Sequence of chain 2.A:
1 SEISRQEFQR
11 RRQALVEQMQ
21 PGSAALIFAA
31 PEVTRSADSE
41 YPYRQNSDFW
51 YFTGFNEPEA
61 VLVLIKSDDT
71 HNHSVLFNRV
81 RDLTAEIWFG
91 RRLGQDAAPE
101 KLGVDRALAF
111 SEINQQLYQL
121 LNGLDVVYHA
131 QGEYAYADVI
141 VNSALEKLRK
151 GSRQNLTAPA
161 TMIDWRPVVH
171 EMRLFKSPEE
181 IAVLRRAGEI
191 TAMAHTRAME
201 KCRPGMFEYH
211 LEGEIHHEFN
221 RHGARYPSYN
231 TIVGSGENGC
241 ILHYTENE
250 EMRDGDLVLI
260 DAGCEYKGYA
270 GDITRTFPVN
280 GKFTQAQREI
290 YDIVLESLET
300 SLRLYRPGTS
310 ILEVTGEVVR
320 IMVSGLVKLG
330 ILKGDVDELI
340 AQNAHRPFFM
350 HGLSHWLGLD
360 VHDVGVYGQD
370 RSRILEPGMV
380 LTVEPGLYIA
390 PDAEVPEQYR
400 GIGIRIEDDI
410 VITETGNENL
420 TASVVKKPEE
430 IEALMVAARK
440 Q

Binding-site contacts:
Ligand atom O contacts residue GLY351 of chain 1.A at 3.6 Å (h-bond).
Ligand atom CB contacts residue HIS354 of chain 1.A at 4.0 Å.
Ligand atom CG contacts residue ARG370 of chain 1.A at 4.2 Å.
Ligand atom O contacts residue TRP88 of chain 1.B at 3.6 Å.
Ligand atom C contacts residue HIS243 of chain 1.A at 4.2 Å.
Ligand atom O contacts residue TRP88 of chain 1.B at 3.8 Å.
Ligand atom CD2 contacts residue ARG370 of chain 1.A at 3.7 Å.
Ligand atom CB contacts residue GLU383 of chain 1.A at 4.0 Å.
Ligand atom CA contacts residue GLU383 of chain 1.A at 3.7 Å.
Ligand atom C contacts residue ARG370 of chain 1.A at 3.5 Å.
Ligand atom OXT contacts residue ARG370 of chain 1.A at 3.1 Å (salt-bridge).
Ligand atom CD2 contacts residue HIS354 of chain 1.A at 3.7 Å.
Ligand atom CD1 contacts residue HIS361 of chain 1.A at 3.6 Å.
Ligand atom CG contacts residue HIS350 of chain 1.A at 4.1 Å.
Ligand atom CB contacts residue HIS350 of chain 1.A at 3.6 Å.
Ligand atom O contacts residue ARG370 of chain 1.A at 3.5 Å (salt-bridge).
Ligand atom OXT contacts residue GLY351 of chain 1.A at 3.0 Å (h-bond).
Ligand atom CD contacts residue ASP260 of chain 1.A at 3.9 Å.
Ligand atom O contacts residue ARG153 of chain 2.A at 3.6 Å.
Ligand atom O contacts residue HIS361 of chain 1.A at 3.6 Å.
Ligand atom N contacts residue GLU383 of chain 1.A at 4.0 Å.
Ligand atom CD contacts residue HIS243 of chain 1.A at 3.6 Å.
Ligand atom N contacts residue HIS361 of chain 1.A at 4.1 Å.
Ligand atom C contacts residue GLY351 of chain 1.A at 3.7 Å.
Ligand atom CD contacts residue ARG404 of chain 1.A at 3.6 Å.
Ligand atom N contacts residue HIS243 of chain 1.A at 3.4 Å (h-bond).
Ligand atom CB contacts residue HIS361 of chain 1.A at 3.9 Å.
Ligand atom CD2 contacts residue ARG153 of chain 2.A at 4.2 Å.
Ligand atom CD1 contacts residue ARG153 of chain 2.A at 4.1 Å.
Ligand atom CD2 contacts residue TYR366 of chain 1.A at 3.7 Å (hydrophobic).
Ligand atom CD contacts residue GLU383 of chain 1.A at 4.2 Å.
Ligand atom C contacts residue ARG153 of chain 2.A at 4.2 Å.
Ligand atom C contacts residue HIS361 of chain 1.A at 3.8 Å.
Ligand atom CG contacts residue GLU383 of chain 1.A at 3.7 Å.
Ligand atom CG contacts residue ARG404 of chain 1.A at 3.4 Å.
Ligand atom O contacts residue HIS243 of chain 1.A at 3.4 Å (h-bond).
Ligand atom O contacts residue HIS350 of chain 1.A at 4.1 Å.
Ligand atom OXT contacts residue HIS350 of chain 1.A at 4.2 Å.
Ligand atom CD contacts residue LEU242 of chain 1.A at 4.2 Å (hydrophobic).
Ligand atom CG contacts residue ARG153 of chain 2.A at 3.7 Å.

The protein below binds the small molecule below.
Small molecule (SMILES): CC(C)C[C@H](NC(=O)[C@@H]1CCCN1)C(=O)O

Sequence of chain 1.B:
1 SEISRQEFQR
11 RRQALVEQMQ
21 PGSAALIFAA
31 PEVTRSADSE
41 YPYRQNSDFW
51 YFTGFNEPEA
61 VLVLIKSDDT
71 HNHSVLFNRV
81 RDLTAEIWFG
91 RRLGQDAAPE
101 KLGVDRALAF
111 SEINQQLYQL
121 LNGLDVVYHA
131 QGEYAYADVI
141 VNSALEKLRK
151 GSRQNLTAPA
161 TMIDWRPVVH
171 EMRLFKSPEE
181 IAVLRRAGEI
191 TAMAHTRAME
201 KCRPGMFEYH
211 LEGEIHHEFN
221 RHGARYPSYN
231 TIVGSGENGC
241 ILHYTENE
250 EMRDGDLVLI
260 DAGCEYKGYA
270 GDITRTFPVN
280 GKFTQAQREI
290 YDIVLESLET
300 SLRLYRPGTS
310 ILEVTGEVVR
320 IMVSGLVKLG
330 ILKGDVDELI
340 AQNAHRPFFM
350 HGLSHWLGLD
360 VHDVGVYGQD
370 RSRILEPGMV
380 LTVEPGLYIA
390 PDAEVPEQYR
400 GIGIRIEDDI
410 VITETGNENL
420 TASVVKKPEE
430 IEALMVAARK

Sequence of chain 1.A:
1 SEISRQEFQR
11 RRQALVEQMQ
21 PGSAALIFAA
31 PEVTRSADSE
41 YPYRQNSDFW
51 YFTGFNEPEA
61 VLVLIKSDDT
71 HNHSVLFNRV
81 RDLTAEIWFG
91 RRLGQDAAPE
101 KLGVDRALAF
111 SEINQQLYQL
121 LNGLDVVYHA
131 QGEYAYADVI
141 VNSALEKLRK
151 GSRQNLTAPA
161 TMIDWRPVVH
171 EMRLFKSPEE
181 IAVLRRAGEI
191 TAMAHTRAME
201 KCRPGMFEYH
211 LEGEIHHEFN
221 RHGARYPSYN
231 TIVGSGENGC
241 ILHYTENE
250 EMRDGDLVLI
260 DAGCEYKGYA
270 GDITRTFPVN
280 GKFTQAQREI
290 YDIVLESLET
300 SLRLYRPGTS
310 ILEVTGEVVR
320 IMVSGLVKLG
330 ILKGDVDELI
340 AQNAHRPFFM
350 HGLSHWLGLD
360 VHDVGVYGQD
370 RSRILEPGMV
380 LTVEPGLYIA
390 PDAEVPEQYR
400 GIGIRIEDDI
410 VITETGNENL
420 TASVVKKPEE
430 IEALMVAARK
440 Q